A small-molecule ligand and the protein it binds are described below.
Small molecule (SMILES): Nc1ncnc2[nH]cnc12

Binding-site contacts:
Ligand atom C6 contacts residue GLY78 of chain 1.A at 3.4 Å.
Ligand atom C4 contacts residue MET153 of chain 1.A at 3.7 Å (hydrophobic).
Ligand atom N6 contacts residue ALA77 of chain 1.A at 3.2 Å.
Ligand atom C6 contacts residue VAL172 of chain 1.A at 4.0 Å (hydrophobic).
Ligand atom N7 contacts residue GLY78 of chain 1.A at 3.3 Å.
Ligand atom C2 contacts residue PHE152 of chain 1.A at 3.9 Å (hydrophobic).
Ligand atom N1 contacts residue PHE152 of chain 1.A at 4.0 Å.
Ligand atom N7 contacts residue ASP198 of chain 1.A at 2.6 Å (salt-bridge).
Ligand atom N1 contacts residue GLU173 of chain 1.A at 3.8 Å.
Ligand atom C8 contacts residue MET153 of chain 1.A at 3.7 Å (hydrophobic).
Ligand atom C5 contacts residue PHE152 of chain 1.A at 3.2 Å (hydrophobic).
Ligand atom C8 contacts residue ASP198 of chain 1.A at 3.1 Å.
Ligand atom N3 contacts residue VAL172 of chain 1.A at 3.9 Å.
Ligand atom C4 contacts residue PHE152 of chain 1.A at 3.5 Å (hydrophobic).
Ligand atom N9 contacts residue PHE152 of chain 1.A at 3.9 Å.
Ligand atom N6 contacts residue PHE208 of chain 1.A at 4.0 Å.
Ligand atom N3 contacts residue PHE152 of chain 1.A at 3.6 Å.
Ligand atom C2 contacts residue TRS1 of chain 1.E at 4.0 Å.
Ligand atom N1 contacts residue VAL172 of chain 1.A at 3.8 Å.
Ligand atom N6 contacts residue ASP198 of chain 1.A at 3.8 Å.
Ligand atom N7 contacts residue PHE152 of chain 1.A at 3.5 Å.
Ligand atom C6 contacts residue PHE152 of chain 1.A at 3.5 Å (hydrophobic).
Ligand atom C5 contacts residue ASP198 of chain 1.A at 3.6 Å.
Ligand atom C5 contacts residue GLY78 of chain 1.A at 3.5 Å.
Ligand atom C2 contacts residue GLU173 of chain 1.A at 3.3 Å.
Ligand atom N6 contacts residue SER76 of chain 1.A at 3.9 Å.
Ligand atom N3 contacts residue MET153 of chain 1.A at 3.7 Å.
Ligand atom C6 contacts residue ALA77 of chain 1.A at 3.6 Å (hydrophobic).
Ligand atom C2 contacts residue MET174 of chain 1.A at 4.0 Å (hydrophobic).
Ligand atom C8 contacts residue PHE152 of chain 1.A at 3.7 Å (hydrophobic).
Ligand atom N1 contacts residue TRS1 of chain 1.E at 3.3 Å (h-bond).
Ligand atom C2 contacts residue VAL172 of chain 1.A at 3.7 Å (hydrophobic).
Ligand atom N6 contacts residue SER197 of chain 1.A at 3.1 Å (h-bond).
Ligand atom N9 contacts residue MET153 of chain 1.A at 3.2 Å (h-bond).
Ligand atom C8 contacts residue GLY78 of chain 1.A at 3.7 Å.
Ligand atom C8 contacts residue SER204 of chain 1.A at 3.9 Å.
Ligand atom C6 contacts residue TRS1 of chain 1.E at 3.8 Å.
Ligand atom C8 contacts residue ALA200 of chain 1.A at 3.9 Å (hydrophobic).
Ligand atom N6 contacts residue GLY78 of chain 1.A at 3.5 Å (h-bond).
Ligand atom N6 contacts residue TRS1 of chain 1.E at 3.5 Å (h-bond).

Sequence of chain 1.A:
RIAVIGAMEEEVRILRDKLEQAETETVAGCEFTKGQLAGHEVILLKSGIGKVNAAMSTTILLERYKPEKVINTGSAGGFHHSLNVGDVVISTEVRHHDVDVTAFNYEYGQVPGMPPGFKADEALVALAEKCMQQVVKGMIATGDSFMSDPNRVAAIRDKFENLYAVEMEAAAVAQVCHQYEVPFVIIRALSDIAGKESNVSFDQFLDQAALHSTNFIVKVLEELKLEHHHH